Sequence of chain 1.F:
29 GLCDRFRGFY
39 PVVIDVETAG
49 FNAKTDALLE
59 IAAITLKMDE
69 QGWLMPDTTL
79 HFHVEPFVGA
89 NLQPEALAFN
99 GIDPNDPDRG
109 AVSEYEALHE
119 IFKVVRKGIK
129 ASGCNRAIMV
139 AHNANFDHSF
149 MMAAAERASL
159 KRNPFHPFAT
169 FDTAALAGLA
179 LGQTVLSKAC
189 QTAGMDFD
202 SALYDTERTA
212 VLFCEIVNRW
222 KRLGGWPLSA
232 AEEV

Binding-site contacts:
Ligand atom N6 contacts residue PHE166 of chain 1.F at 3.4 Å.
Ligand atom C4 contacts residue PHE49 of chain 1.E at 3.6 Å (hydrophobic).
Ligand atom C2 contacts residue GLU93 of chain 1.E at 3.4 Å.
Ligand atom C2' contacts residue PHE144 of chain 1.E at 3.6 Å (hydrophobic).
Ligand atom N3 contacts residue GLU93 of chain 1.E at 3.4 Å (salt-bridge).
Ligand atom O2 contacts residue ALA94 of chain 1.E at 3.2 Å.
Ligand atom N9 contacts residue PHE166 of chain 1.F at 3.6 Å.
Ligand atom C8 contacts residue PHE166 of chain 1.F at 3.5 Å (hydrophobic).
Ligand atom O3' contacts residue GLU45 of chain 1.E at 2.6 Å (salt-bridge).
Ligand atom C2 contacts residue HIS164 of chain 1.F at 3.4 Å.
Ligand atom C3' contacts residue GLU45 of chain 1.E at 3.5 Å.
Ligand atom C4 contacts residue PHE97 of chain 1.E at 3.7 Å (hydrophobic).
Ligand atom O5' contacts residue ASN141 of chain 1.E at 3.1 Å (h-bond).
Ligand atom OP1 contacts residue LEU184 of chain 1.E at 2.8 Å (h-bond).
Ligand atom OP1 contacts residue VAL183 of chain 1.E at 3.4 Å.
Ligand atom N3 contacts residue HIS164 of chain 1.F at 3.5 Å (h-bond).
Ligand atom O4' contacts residue ASN141 of chain 1.E at 3.0 Å (h-bond).
Ligand atom C5 contacts residue PHE166 of chain 1.F at 3.6 Å (hydrophobic).
Ligand atom N1 contacts residue PHE49 of chain 1.E at 3.5 Å.
Ligand atom OP1 contacts residue HIS140 of chain 1.E at 2.9 Å (h-bond).
Ligand atom N1 contacts residue PHE49 of chain 1.E at 3.2 Å.
Ligand atom C4' contacts residue THR46 of chain 1.E at 3.6 Å.
Ligand atom N7 contacts residue PHE166 of chain 1.F at 3.3 Å.
Ligand atom C1' contacts residue THR46 of chain 1.E at 3.7 Å.
Ligand atom N3 contacts residue PHE49 of chain 1.E at 3.3 Å.
Ligand atom O3' contacts residue ASN98 of chain 1.E at 3.0 Å (h-bond).
Ligand atom C2 contacts residue PHE49 of chain 1.E at 3.3 Å (hydrophobic).
Ligand atom C6 contacts residue PHE166 of chain 1.F at 3.5 Å (hydrophobic).
Ligand atom OP1 contacts residue ASP206 of chain 1.E at 3.3 Å (salt-bridge).
Ligand atom OP1 contacts residue GLU45 of chain 1.E at 3.1 Å (salt-bridge).
Ligand atom C8 contacts residue PHE144 of chain 1.E at 3.7 Å (hydrophobic).
Ligand atom N4 contacts residue PHE97 of chain 1.E at 3.5 Å.
Ligand atom N6 contacts residue PHE49 of chain 1.E at 3.5 Å.
Ligand atom O3' contacts residue THR46 of chain 1.E at 3.0 Å (h-bond).
Ligand atom O4' contacts residue PHE144 of chain 1.E at 3.3 Å.
Ligand atom C6 contacts residue PHE97 of chain 1.E at 3.5 Å (hydrophobic).
Ligand atom O2 contacts residue GLU93 of chain 1.E at 2.7 Å (salt-bridge).
Ligand atom C2' contacts residue THR46 of chain 1.E at 3.3 Å.
Ligand atom C5 contacts residue PHE97 of chain 1.E at 3.4 Å (hydrophobic).
Ligand atom C6 contacts residue PHE49 of chain 1.E at 3.2 Å (hydrophobic).

The small molecule below binds the protein below.
Small molecule (SMILES): Cc1cn([C@H]2C[C@H](O[P](=O)(O)OC[C@H]3O[C@@H](n4cnc5c(N)ncnc54)C[C@@H]3O[P](=O)(O)OC[C@H]3O[C@@H](n4ccc(N)nc4=O)C[C@@H]3O[P](=O)(O)OC[C@H]3O[C@@H](n4cnc5c(N)ncnc54)C[C@@H]3O[P](=O)(O)OC[C@H]3O[C@@H](n4cnc5c(N)ncnc54)C[C@@H]3O[P](=O)(O)OC[C@H]3O[C@@H](n4ccc(N)nc4=O)C[C@@H]3O)[C@@H](COP(=O)=O)O2)c(=O)[nH]c1=O

Sequence of chain 1.E:
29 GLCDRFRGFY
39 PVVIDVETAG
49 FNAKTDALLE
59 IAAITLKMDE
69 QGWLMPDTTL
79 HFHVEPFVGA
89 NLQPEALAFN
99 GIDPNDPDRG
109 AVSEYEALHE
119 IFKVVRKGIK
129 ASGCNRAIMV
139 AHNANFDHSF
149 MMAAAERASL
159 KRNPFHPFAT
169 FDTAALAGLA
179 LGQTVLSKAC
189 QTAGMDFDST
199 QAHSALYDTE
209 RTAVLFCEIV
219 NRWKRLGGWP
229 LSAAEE